Sequence of chain 1.B:
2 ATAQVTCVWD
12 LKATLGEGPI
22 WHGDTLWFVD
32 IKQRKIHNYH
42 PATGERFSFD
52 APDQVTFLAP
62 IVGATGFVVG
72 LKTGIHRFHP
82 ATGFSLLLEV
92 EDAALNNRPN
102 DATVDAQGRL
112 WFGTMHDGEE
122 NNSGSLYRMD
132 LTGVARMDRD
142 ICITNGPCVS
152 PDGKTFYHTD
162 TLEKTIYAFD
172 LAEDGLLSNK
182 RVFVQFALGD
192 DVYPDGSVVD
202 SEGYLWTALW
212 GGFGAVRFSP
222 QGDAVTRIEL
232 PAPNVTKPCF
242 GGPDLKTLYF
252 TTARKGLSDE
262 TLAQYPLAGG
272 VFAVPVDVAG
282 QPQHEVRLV

This small molecule binds to this protein.
Small molecule (SMILES): O=C1C[C@@H](O)CN1

Binding-site contacts:
Ligand atom O05 contacts residue SER179 of chain 1.B at 4.0 Å.
Ligand atom C04 contacts residue PHE170 of chain 1.B at 3.7 Å (hydrophobic).
Ligand atom O05 contacts residue LYS181 of chain 1.B at 3.6 Å.
Ligand atom O05 contacts residue PHE170 of chain 1.B at 4.2 Å.
Ligand atom C06 contacts residue MET138 of chain 1.B at 4.2 Å (hydrophobic).
Ligand atom O01 contacts residue ASP139 of chain 1.B at 3.1 Å (salt-bridge).
Ligand atom C04 contacts residue LEU178 of chain 1.B at 4.5 Å (hydrophobic).
Ligand atom C06 contacts residue LEU178 of chain 1.B at 3.8 Å (hydrophobic).
Ligand atom O05 contacts residue LEU178 of chain 1.B at 4.4 Å.
Ligand atom C03 contacts residue LYS181 of chain 1.B at 3.9 Å.
Ligand atom C02 contacts residue MET138 of chain 1.B at 4.0 Å (hydrophobic).
Ligand atom N07 contacts residue MET138 of chain 1.B at 3.5 Å (h-bond).
Ligand atom C04 contacts residue LYS181 of chain 1.B at 4.2 Å.
Ligand atom C03 contacts residue ASP139 of chain 1.B at 4.4 Å.
Ligand atom C02 contacts residue ASP139 of chain 1.B at 3.9 Å.
Ligand atom C03 contacts residue PHE170 of chain 1.B at 4.1 Å (hydrophobic).
Ligand atom O01 contacts residue MET138 of chain 1.B at 4.1 Å.
Ligand atom O05 contacts residue ASN180 of chain 1.B at 4.2 Å.